Sequence of chain 1.B:
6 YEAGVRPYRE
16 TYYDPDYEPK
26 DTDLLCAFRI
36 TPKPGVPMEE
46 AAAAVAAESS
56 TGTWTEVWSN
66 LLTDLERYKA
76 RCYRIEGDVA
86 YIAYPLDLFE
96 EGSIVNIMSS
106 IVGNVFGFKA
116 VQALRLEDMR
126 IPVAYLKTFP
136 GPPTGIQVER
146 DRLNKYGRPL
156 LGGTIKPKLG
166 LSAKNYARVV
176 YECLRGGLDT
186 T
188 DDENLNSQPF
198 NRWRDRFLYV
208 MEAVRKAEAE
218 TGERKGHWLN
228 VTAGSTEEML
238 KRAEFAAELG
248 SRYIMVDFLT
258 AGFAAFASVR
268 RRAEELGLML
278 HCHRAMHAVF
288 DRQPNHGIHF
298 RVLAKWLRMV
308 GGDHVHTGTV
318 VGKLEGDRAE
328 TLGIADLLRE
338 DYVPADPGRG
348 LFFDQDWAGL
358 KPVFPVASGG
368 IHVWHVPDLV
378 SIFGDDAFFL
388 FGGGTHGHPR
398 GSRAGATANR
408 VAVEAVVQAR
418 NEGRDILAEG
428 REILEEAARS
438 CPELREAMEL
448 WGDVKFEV

Sequence of chain 2.C:
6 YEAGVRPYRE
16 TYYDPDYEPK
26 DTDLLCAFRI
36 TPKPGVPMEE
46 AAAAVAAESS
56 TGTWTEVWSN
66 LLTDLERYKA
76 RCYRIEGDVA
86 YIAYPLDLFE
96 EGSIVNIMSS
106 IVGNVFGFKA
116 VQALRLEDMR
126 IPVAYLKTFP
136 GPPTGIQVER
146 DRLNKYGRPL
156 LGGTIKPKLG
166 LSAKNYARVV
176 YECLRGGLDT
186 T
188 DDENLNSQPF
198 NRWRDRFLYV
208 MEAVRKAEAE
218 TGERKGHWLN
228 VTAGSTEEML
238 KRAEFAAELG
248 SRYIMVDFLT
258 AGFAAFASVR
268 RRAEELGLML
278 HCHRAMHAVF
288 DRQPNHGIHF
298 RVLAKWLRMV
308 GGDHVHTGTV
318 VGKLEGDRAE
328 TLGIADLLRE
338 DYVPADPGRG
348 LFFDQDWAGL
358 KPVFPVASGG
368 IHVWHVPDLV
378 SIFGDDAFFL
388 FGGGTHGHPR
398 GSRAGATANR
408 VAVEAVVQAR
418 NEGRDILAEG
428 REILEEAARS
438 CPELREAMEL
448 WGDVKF

The protein below binds the small molecule below.
Small molecule (SMILES): O=C(O)[C@@](O)(COP(=O)(O)O)[C@H](O)[C@H](O)COP(=O)(O)O

Binding-site contacts:
Ligand atom O2P contacts residue THR58 of chain 1.B at 2.5 Å (h-bond).
Ligand atom C3 contacts residue KCX187 of chain 2.C at 3.0 Å.
Ligand atom O3 contacts residue KCX187 of chain 2.C at 2.5 Å (h-bond).
Ligand atom O6 contacts residue LYS161 of chain 2.C at 3.5 Å (salt-bridge).
Ligand atom O4 contacts residue SER365 of chain 2.C at 3.0 Å (h-bond).
Ligand atom C3 contacts residue MG1 of chain 2.J at 3.1 Å.
Ligand atom O5 contacts residue LEU321 of chain 2.C at 3.2 Å.
Ligand atom O3P contacts residue LYS320 of chain 2.C at 3.0 Å (salt-bridge).
Ligand atom O3 contacts residue MG1 of chain 2.J at 2.2 Å.
Ligand atom C2 contacts residue MG1 of chain 2.J at 2.8 Å.
Ligand atom C contacts residue LYS161 of chain 2.C at 3.5 Å.
Ligand atom O7 contacts residue GLU53 of chain 1.B at 3.5 Å (salt-bridge).
Ligand atom P1 contacts residue THR58 of chain 1.B at 3.6 Å.
Ligand atom C contacts residue MG1 of chain 2.J at 2.8 Å.
Ligand atom O6 contacts residue ASP189 of chain 2.C at 2.9 Å (salt-bridge).
Ligand atom O2 contacts residue THR159 of chain 2.C at 2.8 Å (h-bond).
Ligand atom O3P contacts residue GLY367 of chain 2.C at 2.9 Å (h-bond).
Ligand atom O7 contacts residue LYS320 of chain 2.C at 3.0 Å (salt-bridge).
Ligand atom O1P contacts residue GLY389 of chain 2.C at 2.9 Å (h-bond).
Ligand atom O2P contacts residue LYS161 of chain 2.C at 3.4 Å.
Ligand atom O2 contacts residue ASP189 of chain 2.C at 3.4 Å (salt-bridge).
Ligand atom O6P contacts residue SER365 of chain 2.C at 3.4 Å (h-bond).
Ligand atom O5P contacts residue ARG281 of chain 2.C at 2.9 Å (salt-bridge).
Ligand atom O6P contacts residue HIS313 of chain 2.C at 2.8 Å (h-bond).
Ligand atom O3 contacts residue HIS280 of chain 2.C at 3.0 Å (h-bond).
Ligand atom O2P contacts residue TRP59 of chain 1.B at 3.6 Å.
Ligand atom O6 contacts residue MG1 of chain 2.J at 2.0 Å.
Ligand atom O1 contacts residue LYS161 of chain 2.C at 3.2 Å (salt-bridge).
Ligand atom O3P contacts residue TRP59 of chain 1.B at 3.3 Å.
Ligand atom O2P contacts residue GLY390 of chain 2.C at 2.8 Å (h-bond).
Ligand atom O6 contacts residue GLU190 of chain 2.C at 3.1 Å (salt-bridge).
Ligand atom O3 contacts residue GLU190 of chain 2.C at 3.2 Å (salt-bridge).
Ligand atom O2 contacts residue LYS161 of chain 2.C at 3.0 Å (salt-bridge).
Ligand atom O6 contacts residue LYS163 of chain 2.C at 3.0 Å (salt-bridge).
Ligand atom O2 contacts residue MG1 of chain 2.J at 2.3 Å.
Ligand atom O3P contacts residue GLY366 of chain 2.C at 3.5 Å.
Ligand atom O4P contacts residue ARG281 of chain 2.C at 3.1 Å (salt-bridge).
Ligand atom O6 contacts residue ASN109 of chain 1.B at 3.0 Å (h-bond).
Ligand atom O2 contacts residue KCX187 of chain 2.C at 3.2 Å (h-bond).
Ligand atom O4 contacts residue GLY366 of chain 2.C at 3.4 Å.